A protein and the small-molecule ligand that binds it are described below.
Small molecule (SMILES): CC(=O)N[C@@H]1[C@@H](O)[C@H](O)[C@@H](CO)O[C@H]1O

Sequence of chain 1.K:
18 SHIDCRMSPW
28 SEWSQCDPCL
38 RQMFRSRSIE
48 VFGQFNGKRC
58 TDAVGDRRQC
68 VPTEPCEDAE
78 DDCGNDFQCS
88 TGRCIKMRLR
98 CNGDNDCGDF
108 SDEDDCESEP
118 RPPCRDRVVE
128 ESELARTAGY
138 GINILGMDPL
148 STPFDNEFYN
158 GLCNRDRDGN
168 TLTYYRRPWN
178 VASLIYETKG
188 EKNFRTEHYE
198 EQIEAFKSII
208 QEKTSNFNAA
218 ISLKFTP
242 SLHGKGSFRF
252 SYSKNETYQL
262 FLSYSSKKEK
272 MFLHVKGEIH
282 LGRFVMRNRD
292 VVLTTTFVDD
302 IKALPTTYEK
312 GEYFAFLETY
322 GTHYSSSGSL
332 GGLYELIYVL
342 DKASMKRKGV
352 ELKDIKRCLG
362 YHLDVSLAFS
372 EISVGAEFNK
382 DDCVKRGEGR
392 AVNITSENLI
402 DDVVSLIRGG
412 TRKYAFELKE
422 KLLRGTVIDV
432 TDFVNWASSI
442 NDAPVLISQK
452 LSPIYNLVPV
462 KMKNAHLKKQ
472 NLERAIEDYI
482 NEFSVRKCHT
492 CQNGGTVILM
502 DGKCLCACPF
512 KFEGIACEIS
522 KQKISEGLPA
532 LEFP

Binding-site contacts:
Ligand atom C7 contacts residue TYR253 of chain 1.K at 3.8 Å (hydrophobic).
Ligand atom C7 contacts residue SER252 of chain 1.K at 4.1 Å.
Ligand atom O3 contacts residue ASN213 of chain 1.K at 3.3 Å.
Ligand atom N2 contacts residue ASN215 of chain 1.K at 3.0 Å (h-bond).
Ligand atom O6 contacts residue ASN380 of chain 1.J at 4.5 Å.
Ligand atom O7 contacts residue TYR253 of chain 1.K at 2.8 Å (h-bond).
Ligand atom C3 contacts residue ASN215 of chain 1.K at 3.8 Å.
Ligand atom O7 contacts residue ASN213 of chain 1.K at 3.9 Å.
Ligand atom C4 contacts residue ASN215 of chain 1.K at 4.2 Å.
Ligand atom O7 contacts residue PHE214 of chain 1.K at 3.0 Å (h-bond).
Ligand atom C5 contacts residue ASN215 of chain 1.K at 3.6 Å.
Ligand atom C8 contacts residue SER252 of chain 1.K at 4.2 Å.
Ligand atom O7 contacts residue SER252 of chain 1.K at 3.3 Å (h-bond).
Ligand atom C7 contacts residue ASN213 of chain 1.K at 4.0 Å.
Ligand atom N2 contacts residue PHE214 of chain 1.K at 3.6 Å.
Ligand atom C7 contacts residue PHE214 of chain 1.K at 3.5 Å (hydrophobic).
Ligand atom C3 contacts residue ASN213 of chain 1.K at 4.3 Å.
Ligand atom C8 contacts residue ASN215 of chain 1.K at 3.2 Å.
Ligand atom C2 contacts residue ASN215 of chain 1.K at 2.5 Å.
Ligand atom N2 contacts residue TYR253 of chain 1.K at 4.5 Å.
Ligand atom N2 contacts residue ASN213 of chain 1.K at 3.5 Å.
Ligand atom C7 contacts residue ASN215 of chain 1.K at 3.0 Å.
Ligand atom C2 contacts residue ASN213 of chain 1.K at 4.2 Å.
Ligand atom O5 contacts residue ASN215 of chain 1.K at 2.3 Å (h-bond).
Ligand atom O7 contacts residue ASN215 of chain 1.K at 3.5 Å (h-bond).
Ligand atom O5 contacts residue ASN380 of chain 1.J at 4.4 Å.
Ligand atom C1 contacts residue ASN215 of chain 1.K at 1.4 Å.

Sequence of chain 1.J:
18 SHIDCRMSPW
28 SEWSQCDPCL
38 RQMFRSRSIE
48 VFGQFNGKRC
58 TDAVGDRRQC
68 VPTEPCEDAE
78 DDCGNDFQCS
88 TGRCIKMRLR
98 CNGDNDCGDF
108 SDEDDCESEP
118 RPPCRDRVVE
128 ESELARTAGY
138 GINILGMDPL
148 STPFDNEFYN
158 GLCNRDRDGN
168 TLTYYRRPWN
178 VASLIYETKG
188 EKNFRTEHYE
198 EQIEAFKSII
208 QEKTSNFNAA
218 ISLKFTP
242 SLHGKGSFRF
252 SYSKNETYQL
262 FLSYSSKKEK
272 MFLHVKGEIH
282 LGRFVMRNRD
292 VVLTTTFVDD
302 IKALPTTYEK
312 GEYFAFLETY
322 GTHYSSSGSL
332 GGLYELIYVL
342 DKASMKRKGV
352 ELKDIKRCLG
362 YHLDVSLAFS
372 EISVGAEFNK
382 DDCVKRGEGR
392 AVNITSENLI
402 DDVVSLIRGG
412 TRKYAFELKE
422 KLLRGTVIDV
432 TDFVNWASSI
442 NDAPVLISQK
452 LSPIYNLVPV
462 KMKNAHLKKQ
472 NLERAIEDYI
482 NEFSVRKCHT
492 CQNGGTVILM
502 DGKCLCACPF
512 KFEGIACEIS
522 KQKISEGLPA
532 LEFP